A protein and the small-molecule ligand that binds it are described below.
Small molecule (SMILES): O=P(O)(O)OC[C@H]1O[C@](O)(COP(=O)(O)O)[C@@H](O)[C@@H]1O

Sequence of chain 1.D:
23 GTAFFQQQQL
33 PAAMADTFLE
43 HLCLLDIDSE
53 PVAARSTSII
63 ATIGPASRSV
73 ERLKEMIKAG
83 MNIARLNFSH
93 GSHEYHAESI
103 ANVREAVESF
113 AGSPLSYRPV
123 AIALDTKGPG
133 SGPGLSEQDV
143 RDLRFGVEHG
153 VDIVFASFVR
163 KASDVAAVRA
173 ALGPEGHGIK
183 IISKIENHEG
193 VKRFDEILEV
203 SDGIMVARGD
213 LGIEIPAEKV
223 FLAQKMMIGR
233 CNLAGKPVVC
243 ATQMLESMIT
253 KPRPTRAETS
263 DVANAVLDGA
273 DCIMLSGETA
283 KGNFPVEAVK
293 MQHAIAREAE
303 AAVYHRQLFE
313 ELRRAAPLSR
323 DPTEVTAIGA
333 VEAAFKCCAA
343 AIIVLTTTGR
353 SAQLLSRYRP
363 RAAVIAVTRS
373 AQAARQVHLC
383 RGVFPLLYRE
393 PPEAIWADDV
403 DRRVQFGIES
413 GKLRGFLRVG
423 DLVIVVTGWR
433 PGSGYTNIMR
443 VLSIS

Binding-site contacts:
Ligand atom O5P contacts residue SER435 of chain 1.D at 3.2 Å (h-bond).
Ligand atom C5 contacts residue GLY434 of chain 1.D at 3.4 Å.
Ligand atom O4P contacts residue THR348 of chain 1.D at 3.6 Å.
Ligand atom O3 contacts residue ARG432 of chain 1.D at 2.7 Å (salt-bridge).
Ligand atom P2 contacts residue THR348 of chain 1.D at 3.6 Å.
Ligand atom O3 contacts residue TRP398 of chain 1.D at 3.7 Å.
Ligand atom P1 contacts residue ARG405 of chain 1.D at 3.6 Å.
Ligand atom O4 contacts residue THR438 of chain 1.D at 3.5 Å (h-bond).
Ligand atom O4 contacts residue GLY436 of chain 1.D at 3.7 Å.
Ligand atom O2P contacts residue ARG405 of chain 1.D at 2.7 Å (salt-bridge).
Ligand atom O5P contacts residue GLY436 of chain 1.D at 2.8 Å (h-bond).
Ligand atom O6 contacts residue THR348 of chain 1.D at 3.6 Å.
Ligand atom O1P contacts residue GLY434 of chain 1.D at 2.8 Å (h-bond).
Ligand atom O1P contacts residue PRO433 of chain 1.D at 3.5 Å.
Ligand atom C6 contacts residue SER353 of chain 1.D at 3.7 Å.
Ligand atom O5P contacts residue SER353 of chain 1.D at 3.6 Å (h-bond).
Ligand atom O4P contacts residue THR350 of chain 1.D at 2.7 Å (h-bond).
Ligand atom O4 contacts residue TYR437 of chain 1.D at 2.9 Å (h-bond).
Ligand atom O4P contacts residue THR349 of chain 1.D at 3.3 Å (h-bond).
Ligand atom C6 contacts residue THR438 of chain 1.D at 3.4 Å.
Ligand atom C3 contacts residue GLY434 of chain 1.D at 3.5 Å.
Ligand atom O4P contacts residue SER435 of chain 1.D at 2.8 Å (h-bond).
Ligand atom O1 contacts residue GLY434 of chain 1.D at 3.8 Å.
Ligand atom O3P contacts residue TRP398 of chain 1.D at 2.7 Å (h-bond).
Ligand atom O2 contacts residue GLY430 of chain 1.D at 3.6 Å (h-bond).
Ligand atom O3P contacts residue ARG405 of chain 1.D at 2.8 Å (salt-bridge).
Ligand atom O4 contacts residue GLY434 of chain 1.D at 2.6 Å (h-bond).
Ligand atom P2 contacts residue THR349 of chain 1.D at 3.7 Å.
Ligand atom C4 contacts residue GLY434 of chain 1.D at 3.3 Å.
Ligand atom O5 contacts residue LEU347 of chain 1.D at 3.7 Å.
Ligand atom C1 contacts residue ARG405 of chain 1.D at 3.8 Å.
Ligand atom O6P contacts residue SER353 of chain 1.D at 2.6 Å (h-bond).
Ligand atom O6 contacts residue THR349 of chain 1.D at 3.0 Å (h-bond).
Ligand atom O3 contacts residue GLY430 of chain 1.D at 3.2 Å.
Ligand atom C3 contacts residue ARG432 of chain 1.D at 3.3 Å.
Ligand atom P2 contacts residue SER353 of chain 1.D at 3.6 Å.
Ligand atom O6P contacts residue THR348 of chain 1.D at 2.6 Å (h-bond).
Ligand atom C6 contacts residue LEU347 of chain 1.D at 3.8 Å (hydrophobic).
Ligand atom P2 contacts residue SER435 of chain 1.D at 3.5 Å.
Ligand atom O2 contacts residue LEU347 of chain 1.D at 3.4 Å.